Binding-site contacts:
Ligand atom O6 contacts residue ASN153 of chain 1.E at 2.9 Å (h-bond).
Ligand atom C6 contacts residue ASN153 of chain 1.E at 2.7 Å.
Ligand atom O6 contacts residue ASP152 of chain 1.E at 3.9 Å.
Ligand atom C6 contacts residue ASP152 of chain 1.E at 4.2 Å.
Ligand atom C5 contacts residue ASN153 of chain 1.E at 3.5 Å.
Ligand atom O5 contacts residue ASN153 of chain 1.E at 3.7 Å.

Sequence of chain 1.E:
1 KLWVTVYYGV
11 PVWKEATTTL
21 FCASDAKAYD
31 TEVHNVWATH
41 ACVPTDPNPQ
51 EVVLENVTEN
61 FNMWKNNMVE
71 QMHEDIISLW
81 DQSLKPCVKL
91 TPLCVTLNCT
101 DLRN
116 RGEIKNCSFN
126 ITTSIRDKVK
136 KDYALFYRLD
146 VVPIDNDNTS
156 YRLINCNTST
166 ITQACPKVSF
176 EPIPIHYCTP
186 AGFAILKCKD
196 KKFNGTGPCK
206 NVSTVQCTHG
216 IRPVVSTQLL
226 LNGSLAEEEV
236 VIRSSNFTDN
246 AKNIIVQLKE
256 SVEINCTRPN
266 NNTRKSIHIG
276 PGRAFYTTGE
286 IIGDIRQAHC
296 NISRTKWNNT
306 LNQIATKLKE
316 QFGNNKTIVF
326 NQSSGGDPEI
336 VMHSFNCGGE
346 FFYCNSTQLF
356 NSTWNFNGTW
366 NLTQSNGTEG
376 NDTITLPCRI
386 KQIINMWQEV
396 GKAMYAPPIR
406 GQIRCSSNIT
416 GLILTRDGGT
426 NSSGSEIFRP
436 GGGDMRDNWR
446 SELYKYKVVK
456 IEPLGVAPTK

This small molecule binds to this protein.
Small molecule (SMILES): CC(=O)N[C@H]1[C@H](O[C@H]2[C@H](O)[C@@H](NC(C)=O)CO[C@@H]2CO)O[C@H](CO)[C@@H](O[C@@H]2O[C@H](CO)[C@@H](O)[C@H](O[C@H]3O[C@H](CO)[C@@H](O)[C@H](O)[C@@H]3O)[C@@H]2O)[C@@H]1O